This protein binds this small molecule.
Small molecule (SMILES): CC(=O)N[C@H]1[C@H](O[C@H]2[C@H](O)[C@@H](NC(C)=O)CO[C@@H]2CO)O[C@H](CO)[C@@H](O[C@@H]2O[C@H](CO[C@H]3O[C@H](CO)[C@@H](O)[C@H](O)[C@@H]3O)[C@@H](O)[C@H](O[C@H]3O[C@H](CO)[C@@H](O)[C@H](O)[C@@H]3O)[C@@H]2O)[C@@H]1O

Binding-site contacts:
Ligand atom C5 contacts residue SER357 of chain 1.M at 3.1 Å.
Ligand atom C1 contacts residue NAG2 of chain 1.VA at 4.5 Å.
Ligand atom C3 contacts residue ASN355 of chain 1.M at 3.8 Å.
Ligand atom O2 contacts residue NAG1 of chain 1.VA at 4.3 Å.
Ligand atom C2 contacts residue BMA3 of chain 1.TA at 4.2 Å.
Ligand atom O7 contacts residue GLY358 of chain 1.M at 3.9 Å.
Ligand atom C6 contacts residue PRO385 of chain 1.M at 3.5 Å (hydrophobic).
Ligand atom O5 contacts residue NAG2 of chain 1.VA at 3.4 Å (h-bond).
Ligand atom N2 contacts residue ASN355 of chain 1.M at 2.8 Å (h-bond).
Ligand atom C4 contacts residue NAG2 of chain 1.VA at 4.2 Å.
Ligand atom O5 contacts residue ASN355 of chain 1.M at 2.5 Å (h-bond).
Ligand atom O4 contacts residue NAG2 of chain 1.VA at 4.4 Å.
Ligand atom O5 contacts residue PRO385 of chain 1.M at 3.8 Å.
Ligand atom C7 contacts residue SER357 of chain 1.M at 3.4 Å.
Ligand atom C3 contacts residue NAG2 of chain 1.VA at 4.0 Å.
Ligand atom O7 contacts residue NAG1 of chain 1.VA at 3.7 Å.
Ligand atom O6 contacts residue GLY358 of chain 1.M at 3.9 Å.
Ligand atom C3 contacts residue NAG1 of chain 1.TA at 4.2 Å.
Ligand atom C5 contacts residue NAG2 of chain 1.VA at 3.5 Å.
Ligand atom C1 contacts residue ASN355 of chain 1.M at 1.4 Å.
Ligand atom C6 contacts residue ASN355 of chain 1.M at 4.4 Å.
Ligand atom C7 contacts residue ASN355 of chain 1.M at 4.0 Å.
Ligand atom C7 contacts residue NAG1 of chain 1.VA at 3.6 Å.
Ligand atom C4 contacts residue ASN355 of chain 1.M at 4.3 Å.
Ligand atom C6 contacts residue SER357 of chain 1.M at 3.2 Å.
Ligand atom O3 contacts residue NAG2 of chain 1.TA at 3.5 Å.
Ligand atom N2 contacts residue NAG1 of chain 1.VA at 4.1 Å.
Ligand atom C2 contacts residue SER357 of chain 1.M at 3.7 Å.
Ligand atom O7 contacts residue SER357 of chain 1.M at 2.3 Å (h-bond).
Ligand atom C3 contacts residue SER357 of chain 1.M at 4.3 Å.
Ligand atom O4 contacts residue SER357 of chain 1.M at 2.6 Å (h-bond).
Ligand atom N2 contacts residue SER357 of chain 1.M at 4.0 Å.
Ligand atom C2 contacts residue ASN355 of chain 1.M at 2.5 Å.
Ligand atom O6 contacts residue SER357 of chain 1.M at 2.3 Å (h-bond).
Ligand atom C3 contacts residue NAG1 of chain 1.VA at 4.4 Å.
Ligand atom C8 contacts residue NAG1 of chain 1.VA at 3.8 Å.
Ligand atom C4 contacts residue SER357 of chain 1.M at 3.5 Å.
Ligand atom C1 contacts residue SER357 of chain 1.M at 3.7 Å.
Ligand atom C5 contacts residue ASN355 of chain 1.M at 3.7 Å.
Ligand atom O3 contacts residue NAG1 of chain 1.TA at 3.4 Å.

Sequence of chain 1.M:
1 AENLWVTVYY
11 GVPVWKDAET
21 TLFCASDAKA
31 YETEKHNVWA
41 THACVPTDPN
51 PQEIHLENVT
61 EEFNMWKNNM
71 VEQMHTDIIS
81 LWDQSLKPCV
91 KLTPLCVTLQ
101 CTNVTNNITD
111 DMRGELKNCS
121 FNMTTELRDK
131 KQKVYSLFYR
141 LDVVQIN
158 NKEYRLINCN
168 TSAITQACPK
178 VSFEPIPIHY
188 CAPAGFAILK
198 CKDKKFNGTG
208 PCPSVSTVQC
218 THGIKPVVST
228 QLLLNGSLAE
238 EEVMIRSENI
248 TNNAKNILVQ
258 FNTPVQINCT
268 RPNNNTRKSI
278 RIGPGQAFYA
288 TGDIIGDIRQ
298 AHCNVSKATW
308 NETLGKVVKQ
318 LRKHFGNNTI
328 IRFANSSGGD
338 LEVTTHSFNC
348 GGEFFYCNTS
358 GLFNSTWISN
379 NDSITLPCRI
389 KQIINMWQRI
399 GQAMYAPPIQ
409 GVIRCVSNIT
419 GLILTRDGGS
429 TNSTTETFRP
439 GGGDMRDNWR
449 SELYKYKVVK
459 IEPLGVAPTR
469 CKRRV